Sequence of chain 1.A:
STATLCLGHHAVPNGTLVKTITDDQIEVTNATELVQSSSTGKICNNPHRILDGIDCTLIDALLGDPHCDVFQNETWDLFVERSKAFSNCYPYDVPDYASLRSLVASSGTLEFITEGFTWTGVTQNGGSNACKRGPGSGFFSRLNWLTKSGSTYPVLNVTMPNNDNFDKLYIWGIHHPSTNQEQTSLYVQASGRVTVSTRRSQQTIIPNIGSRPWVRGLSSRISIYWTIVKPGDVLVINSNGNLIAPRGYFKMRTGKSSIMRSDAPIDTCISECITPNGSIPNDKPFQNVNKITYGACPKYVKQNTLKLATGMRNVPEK

Binding-site contacts:
Ligand atom C4 contacts residue ASN38 of chain 1.A at 4.0 Å.
Ligand atom C5 contacts residue ASN38 of chain 1.A at 3.4 Å.
Ligand atom O5 contacts residue THR318 of chain 1.A at 3.2 Å (h-bond).
Ligand atom C7 contacts residue ASN38 of chain 1.A at 3.6 Å.
Ligand atom C3 contacts residue ASN38 of chain 1.A at 3.6 Å.
Ligand atom C6 contacts residue LEU52 of chain 1.B at 3.9 Å (hydrophobic).
Ligand atom C1 contacts residue THR318 of chain 1.A at 3.8 Å.
Ligand atom O7 contacts residue ASN38 of chain 1.A at 4.0 Å.
Ligand atom C6 contacts residue THR318 of chain 1.A at 3.9 Å.
Ligand atom C2 contacts residue ASN38 of chain 1.A at 2.3 Å.
Ligand atom O5 contacts residue ASN38 of chain 1.A at 2.1 Å (h-bond).
Ligand atom O6 contacts residue THR318 of chain 1.A at 4.0 Å.
Ligand atom C1 contacts residue ASN38 of chain 1.A at 1.4 Å.
Ligand atom O6 contacts residue LEU52 of chain 1.B at 3.8 Å.
Ligand atom C5 contacts residue THR318 of chain 1.A at 4.0 Å.
Ligand atom C6 contacts residue THR40 of chain 1.A at 4.4 Å.
Ligand atom C6 contacts residue ASN38 of chain 1.A at 4.5 Å.
Ligand atom N2 contacts residue ASN38 of chain 1.A at 2.8 Å (h-bond).

Sequence of chain 1.B:
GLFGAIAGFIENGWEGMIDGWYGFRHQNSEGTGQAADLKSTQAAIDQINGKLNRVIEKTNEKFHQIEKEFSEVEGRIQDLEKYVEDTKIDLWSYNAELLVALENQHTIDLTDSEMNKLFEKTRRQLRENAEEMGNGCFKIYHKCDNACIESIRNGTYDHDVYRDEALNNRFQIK

The small molecule below binds the protein below.
Small molecule (SMILES): CC(=O)N[C@@H]1[C@@H](O)[C@H](O)[C@@H](CO)O[C@H]1O